Binding-site contacts:
Ligand atom O4' contacts residue ALA455 of chain 1.B at 3.4 Å.
Ligand atom PA contacts residue THR293 of chain 1.B at 3.8 Å.
Ligand atom O2G contacts residue LYS292 of chain 1.B at 3.2 Å.
Ligand atom PB contacts residue GLY289 of chain 1.B at 3.8 Å.
Ligand atom C5' contacts residue ALA455 of chain 1.B at 3.6 Å (hydrophobic).
Ligand atom N3 contacts residue ALA455 of chain 1.B at 3.7 Å.
Ligand atom O1B contacts residue LYS292 of chain 1.B at 2.6 Å (salt-bridge).
Ligand atom C4' contacts residue ALA455 of chain 1.B at 3.7 Å (hydrophobic).
Ligand atom O1B contacts residue THR290 of chain 1.B at 3.7 Å.
Ligand atom C2 contacts residue THR290 of chain 1.B at 3.3 Å.
Ligand atom O1A contacts residue MET294 of chain 1.B at 2.7 Å (h-bond).
Ligand atom N1 contacts residue THR290 of chain 1.B at 3.7 Å.
Ligand atom C8 contacts residue MET294 of chain 1.B at 3.4 Å (hydrophobic).
Ligand atom C2 contacts residue GLY454 of chain 1.B at 3.5 Å.
Ligand atom C4 contacts residue MET294 of chain 1.B at 3.8 Å (hydrophobic).
Ligand atom C5 contacts residue MET294 of chain 1.B at 3.4 Å (hydrophobic).
Ligand atom N1 contacts residue ILE422 of chain 1.B at 3.5 Å.
Ligand atom O3A contacts residue GLY289 of chain 1.B at 3.8 Å.
Ligand atom O2B contacts residue THR293 of chain 1.B at 2.4 Å (h-bond).
Ligand atom O1B contacts residue THR293 of chain 1.B at 3.8 Å.
Ligand atom O1A contacts residue LYS292 of chain 1.B at 3.5 Å (salt-bridge).
Ligand atom C8 contacts residue GLN426 of chain 1.B at 3.6 Å.
Ligand atom O1A contacts residue THR293 of chain 1.B at 2.8 Å (h-bond).
Ligand atom O3B contacts residue GLY289 of chain 1.B at 2.9 Å (h-bond).
Ligand atom O2G contacts residue GLY289 of chain 1.B at 3.8 Å.
Ligand atom PB contacts residue LYS292 of chain 1.B at 3.7 Å.
Ligand atom O1A contacts residue GLY291 of chain 1.B at 3.5 Å.
Ligand atom N6 contacts residue GLY248 of chain 1.B at 2.7 Å (h-bond).
Ligand atom N3 contacts residue GLY454 of chain 1.B at 3.7 Å.
Ligand atom O3G contacts residue THR293 of chain 1.B at 3.1 Å (h-bond).
Ligand atom C2 contacts residue GLY291 of chain 1.B at 3.7 Å.
Ligand atom O1B contacts residue GLY291 of chain 1.B at 3.0 Å (h-bond).
Ligand atom N7 contacts residue GLN426 of chain 1.B at 3.8 Å.
Ligand atom N7 contacts residue MET294 of chain 1.B at 3.1 Å.
Ligand atom C1' contacts residue THR458 of chain 1.B at 3.7 Å.
Ligand atom N6 contacts residue ILE422 of chain 1.B at 3.4 Å.
Ligand atom C6 contacts residue ILE422 of chain 1.B at 3.5 Å (hydrophobic).
Ligand atom N9 contacts residue MET294 of chain 1.B at 3.8 Å.
Ligand atom PG contacts residue GLY289 of chain 1.B at 3.8 Å.
Ligand atom O2A contacts residue THR293 of chain 1.B at 3.1 Å (h-bond).

The protein below binds the small molecule below.
Small molecule (SMILES): Nc1ncnc2c1ncn2[C@@H]1O[C@H](COP(=O)(O)OP(=O)(O)OP(O)(O)=S)[C@@H](O)[C@H]1O

Sequence of chain 1.C:
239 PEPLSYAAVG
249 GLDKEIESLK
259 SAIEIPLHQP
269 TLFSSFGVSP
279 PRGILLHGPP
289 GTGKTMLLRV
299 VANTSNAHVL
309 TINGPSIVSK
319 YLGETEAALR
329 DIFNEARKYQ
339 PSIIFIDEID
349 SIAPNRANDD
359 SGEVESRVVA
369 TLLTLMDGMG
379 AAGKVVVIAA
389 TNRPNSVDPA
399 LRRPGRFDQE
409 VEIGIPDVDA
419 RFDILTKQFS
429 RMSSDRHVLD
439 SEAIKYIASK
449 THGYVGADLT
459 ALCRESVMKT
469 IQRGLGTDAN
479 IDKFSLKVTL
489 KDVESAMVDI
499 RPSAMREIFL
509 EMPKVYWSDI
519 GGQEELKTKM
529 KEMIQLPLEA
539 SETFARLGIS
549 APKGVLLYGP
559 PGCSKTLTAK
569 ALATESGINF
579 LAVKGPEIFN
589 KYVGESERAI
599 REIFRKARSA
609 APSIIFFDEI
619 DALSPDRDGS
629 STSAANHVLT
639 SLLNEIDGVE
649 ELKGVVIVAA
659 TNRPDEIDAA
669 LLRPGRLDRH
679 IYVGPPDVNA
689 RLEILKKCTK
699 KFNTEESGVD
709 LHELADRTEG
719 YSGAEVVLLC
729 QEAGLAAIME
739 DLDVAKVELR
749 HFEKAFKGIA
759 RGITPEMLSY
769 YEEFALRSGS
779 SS

Sequence of chain 1.B:
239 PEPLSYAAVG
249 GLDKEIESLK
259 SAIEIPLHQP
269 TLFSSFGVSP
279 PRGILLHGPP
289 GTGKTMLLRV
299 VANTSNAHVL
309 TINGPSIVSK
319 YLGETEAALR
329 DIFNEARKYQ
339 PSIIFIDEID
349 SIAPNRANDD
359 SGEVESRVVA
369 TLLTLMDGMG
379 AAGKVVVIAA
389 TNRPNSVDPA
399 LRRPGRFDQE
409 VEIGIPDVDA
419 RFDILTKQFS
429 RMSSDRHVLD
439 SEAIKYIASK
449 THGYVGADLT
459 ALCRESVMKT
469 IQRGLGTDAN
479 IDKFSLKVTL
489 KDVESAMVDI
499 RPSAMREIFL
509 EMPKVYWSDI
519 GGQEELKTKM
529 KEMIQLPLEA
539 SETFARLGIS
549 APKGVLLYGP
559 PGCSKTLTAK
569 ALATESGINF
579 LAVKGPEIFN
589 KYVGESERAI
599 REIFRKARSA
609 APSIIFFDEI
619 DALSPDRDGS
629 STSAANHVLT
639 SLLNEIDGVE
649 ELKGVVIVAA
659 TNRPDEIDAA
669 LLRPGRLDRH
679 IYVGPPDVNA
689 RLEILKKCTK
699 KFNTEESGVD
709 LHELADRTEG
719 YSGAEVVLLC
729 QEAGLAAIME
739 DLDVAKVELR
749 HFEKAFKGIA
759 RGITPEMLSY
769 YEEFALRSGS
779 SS